This protein binds this small molecule.
Small molecule (SMILES): C[C@H](Nc1nc(N)nc(N)c1C#N)c1nc2cccc(Cl)c2c(=O)n1-c1ccccc1

Sequence of chain 1.A:
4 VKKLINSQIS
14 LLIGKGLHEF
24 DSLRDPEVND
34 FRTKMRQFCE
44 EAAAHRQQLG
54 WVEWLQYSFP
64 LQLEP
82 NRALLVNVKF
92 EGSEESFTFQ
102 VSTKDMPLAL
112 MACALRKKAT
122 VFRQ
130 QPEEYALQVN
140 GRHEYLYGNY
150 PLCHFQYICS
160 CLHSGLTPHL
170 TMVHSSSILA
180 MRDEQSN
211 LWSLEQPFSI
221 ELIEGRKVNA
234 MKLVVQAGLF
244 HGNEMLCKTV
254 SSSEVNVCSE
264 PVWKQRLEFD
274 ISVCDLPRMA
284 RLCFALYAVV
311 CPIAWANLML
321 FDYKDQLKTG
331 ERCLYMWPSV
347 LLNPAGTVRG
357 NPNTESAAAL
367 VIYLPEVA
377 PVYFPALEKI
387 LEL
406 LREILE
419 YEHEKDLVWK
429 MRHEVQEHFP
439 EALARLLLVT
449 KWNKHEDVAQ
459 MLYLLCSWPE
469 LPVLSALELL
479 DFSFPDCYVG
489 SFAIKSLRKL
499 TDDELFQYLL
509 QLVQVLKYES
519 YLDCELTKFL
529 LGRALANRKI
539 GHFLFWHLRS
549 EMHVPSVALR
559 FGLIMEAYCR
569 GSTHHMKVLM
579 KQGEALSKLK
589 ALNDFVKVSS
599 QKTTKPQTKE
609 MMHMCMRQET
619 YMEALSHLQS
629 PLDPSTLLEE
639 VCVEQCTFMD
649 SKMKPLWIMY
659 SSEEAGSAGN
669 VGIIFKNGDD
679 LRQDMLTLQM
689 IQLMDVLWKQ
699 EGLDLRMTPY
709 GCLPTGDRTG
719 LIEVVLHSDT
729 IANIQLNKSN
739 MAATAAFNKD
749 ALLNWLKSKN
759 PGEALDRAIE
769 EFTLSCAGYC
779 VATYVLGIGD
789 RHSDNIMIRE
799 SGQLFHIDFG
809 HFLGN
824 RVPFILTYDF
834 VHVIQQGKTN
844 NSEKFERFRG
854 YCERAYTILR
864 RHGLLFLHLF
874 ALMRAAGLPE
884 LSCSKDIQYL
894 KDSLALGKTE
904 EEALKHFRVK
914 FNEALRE

Binding-site contacts:
Ligand atom N16 contacts residue ILE805 of chain 1.A at 3.7 Å.
Ligand atom C21 contacts residue VAL723 of chain 1.A at 3.8 Å (hydrophobic).
Ligand atom N07 contacts residue ILE672 of chain 1.A at 3.7 Å.
Ligand atom C27 contacts residue ASP727 of chain 1.A at 3.0 Å.
Ligand atom N23 contacts residue TYR708 of chain 1.A at 3.6 Å.
Ligand atom C02 contacts residue ILE672 of chain 1.A at 3.6 Å (hydrophobic).
Ligand atom C01 contacts residue PRO653 of chain 1.A at 3.4 Å (hydrophobic).
Ligand atom C05 contacts residue MET647 of chain 1.A at 3.5 Å (hydrophobic).
Ligand atom C08 contacts residue MET647 of chain 1.A at 3.5 Å (hydrophobic).
Ligand atom C17 contacts residue MET795 of chain 1.A at 3.5 Å (hydrophobic).
Ligand atom N24 contacts residue VAL723 of chain 1.A at 2.8 Å (h-bond).
Ligand atom C15 contacts residue ILE805 of chain 1.A at 3.5 Å (hydrophobic).
Ligand atom N23 contacts residue ILE720 of chain 1.A at 3.4 Å.
Ligand atom C03 contacts residue ILE672 of chain 1.A at 3.5 Å (hydrophobic).
Ligand atom C05 contacts residue TRP655 of chain 1.A at 3.5 Å (hydrophobic).
Ligand atom C02 contacts residue LEU654 of chain 1.A at 3.7 Å (hydrophobic).
Ligand atom C26 contacts residue ASN731 of chain 1.A at 3.7 Å.
Ligand atom CL1 contacts residue PHE646 of chain 1.A at 3.4 Å.
Ligand atom C30 contacts residue ILE720 of chain 1.A at 3.8 Å (hydrophobic).
Ligand atom CL1 contacts residue THR645 of chain 1.A at 3.6 Å.
Ligand atom N20 contacts residue VAL723 of chain 1.A at 3.0 Å (h-bond).
Ligand atom C25 contacts residue MET647 of chain 1.A at 3.8 Å (hydrophobic).
Ligand atom N23 contacts residue GLU721 of chain 1.A at 2.9 Å (salt-bridge).
Ligand atom C06 contacts residue MET647 of chain 1.A at 3.8 Å (hydrophobic).
Ligand atom C02 contacts residue PRO653 of chain 1.A at 3.6 Å (hydrophobic).
Ligand atom C01 contacts residue TRP655 of chain 1.A at 3.7 Å (hydrophobic).
Ligand atom N24 contacts residue SER726 of chain 1.A at 3.3 Å (h-bond).
Ligand atom N22 contacts residue MET795 of chain 1.A at 3.4 Å.
Ligand atom C27 contacts residue ASN731 of chain 1.A at 3.7 Å.
Ligand atom N07 contacts residue MET647 of chain 1.A at 3.7 Å.
Ligand atom CL1 contacts residue MET647 of chain 1.A at 3.5 Å.
Ligand atom N09 contacts residue MET647 of chain 1.A at 3.3 Å.
Ligand atom C04 contacts residue MET647 of chain 1.A at 3.7 Å (hydrophobic).
Ligand atom C18 contacts residue ILE672 of chain 1.A at 3.7 Å (hydrophobic).
Ligand atom N31 contacts residue ILE720 of chain 1.A at 3.6 Å.
Ligand atom C10 contacts residue MET647 of chain 1.A at 3.3 Å (hydrophobic).
Ligand atom N16 contacts residue MET795 of chain 1.A at 3.8 Å.
Ligand atom C01 contacts residue MET647 of chain 1.A at 3.5 Å (hydrophobic).
Ligand atom N24 contacts residue TRP655 of chain 1.A at 3.7 Å.
Ligand atom C06 contacts residue TRP655 of chain 1.A at 3.6 Å (hydrophobic).